The protein below binds the small molecule below.
Small molecule (SMILES): O=P(O)(O)OC[C@H](O)[C@@H](O)c1cnc[nH]1

Sequence of chain 3.A:
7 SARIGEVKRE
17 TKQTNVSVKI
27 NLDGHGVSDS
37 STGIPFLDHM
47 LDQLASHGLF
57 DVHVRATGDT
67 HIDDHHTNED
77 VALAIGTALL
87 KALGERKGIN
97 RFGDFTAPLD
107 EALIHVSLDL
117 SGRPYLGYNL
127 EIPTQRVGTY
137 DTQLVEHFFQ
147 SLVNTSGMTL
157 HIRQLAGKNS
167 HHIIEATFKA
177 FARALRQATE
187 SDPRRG

Binding-site contacts:
Ligand atom N1 contacts residue HIS72 of chain 3.A at 3.1 Å (h-bond).
Ligand atom N1 contacts residue IYP1 of chain 3.E at 0.4 Å (h-bond).
Ligand atom N3 contacts residue GLU75 of chain 3.A at 3.3 Å (salt-bridge).
Ligand atom O4 contacts residue GLN49 of chain 21.A at 2.9 Å (h-bond).
Ligand atom C6 contacts residue IYP1 of chain 3.E at 0.8 Å.
Ligand atom C5 contacts residue IYP1 of chain 3.E at 0.6 Å.
Ligand atom C1 contacts residue IYP1 of chain 3.E at 0.1 Å.
Ligand atom C6 contacts residue HIS71 of chain 3.A at 3.1 Å.
Ligand atom O1 contacts residue IYP1 of chain 3.E at 0.2 Å (h-bond).
Ligand atom O2 contacts residue ARG119 of chain 16.A at 3.3 Å (salt-bridge).
Ligand atom C3 contacts residue GLU171 of chain 21.A at 3.3 Å.
Ligand atom O1 contacts residue MN1 of chain 3.C at 2.5 Å.
Ligand atom O4 contacts residue HIS53 of chain 21.A at 2.9 Å (h-bond).
Ligand atom O2 contacts residue EDO1 of chain 3.F at 2.9 Å (h-bond).
Ligand atom C2 contacts residue IYP1 of chain 3.E at 0.5 Å.
Ligand atom O3 contacts residue IYP1 of chain 3.E at 0.2 Å (h-bond).
Ligand atom N1 contacts residue HIS167 of chain 21.A at 3.2 Å (h-bond).
Ligand atom O6 contacts residue IYP1 of chain 3.E at 0.1 Å (h-bond).
Ligand atom C4 contacts residue MN1 of chain 3.C at 3.0 Å.
Ligand atom O4 contacts residue IYP1 of chain 3.E at 0.3 Å (h-bond).
Ligand atom C6 contacts residue MN1 of chain 3.B at 3.1 Å.
Ligand atom N1 contacts residue MN1 of chain 3.C at 2.2 Å.
Ligand atom C3 contacts residue MN1 of chain 3.C at 3.2 Å.
Ligand atom O2 contacts residue IYP1 of chain 3.E at 1.9 Å.
Ligand atom O1 contacts residue GLU171 of chain 21.A at 2.6 Å (salt-bridge).
Ligand atom O5 contacts residue ARG97 of chain 16.A at 2.8 Å (salt-bridge).
Ligand atom O5 contacts residue IYP1 of chain 3.E at 0.1 Å (h-bond).
Ligand atom C1 contacts residue GLU171 of chain 21.A at 3.2 Å.
Ligand atom N3 contacts residue IYP1 of chain 3.E at 0.9 Å.
Ligand atom N3 contacts residue MN1 of chain 3.B at 2.3 Å.
Ligand atom C6 contacts residue MN1 of chain 3.C at 3.2 Å.
Ligand atom C3 contacts residue IYP1 of chain 3.E at 0.3 Å.
Ligand atom C2 contacts residue EDO1 of chain 3.F at 3.2 Å.
Ligand atom O6 contacts residue LYS175 of chain 21.A at 2.9 Å (salt-bridge).
Ligand atom O6 contacts residue ARG97 of chain 16.A at 3.0 Å (salt-bridge).
Ligand atom N3 contacts residue HIS71 of chain 3.A at 3.2 Å (h-bond).
Ligand atom P6 contacts residue IYP1 of chain 3.E at 0.1 Å.
Ligand atom O1 contacts residue HIS45 of chain 21.A at 3.2 Å.
Ligand atom N1 contacts residue GLU171 of chain 21.A at 3.1 Å (salt-bridge).
Ligand atom C4 contacts residue IYP1 of chain 3.E at 0.5 Å.

Sequence of chain 16.A:
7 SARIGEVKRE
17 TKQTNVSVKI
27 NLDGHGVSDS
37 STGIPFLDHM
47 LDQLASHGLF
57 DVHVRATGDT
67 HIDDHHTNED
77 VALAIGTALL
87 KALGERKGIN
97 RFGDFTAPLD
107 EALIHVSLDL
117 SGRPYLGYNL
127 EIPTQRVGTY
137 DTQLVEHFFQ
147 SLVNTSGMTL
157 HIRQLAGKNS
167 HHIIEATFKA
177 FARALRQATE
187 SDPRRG

Sequence of chain 21.A:
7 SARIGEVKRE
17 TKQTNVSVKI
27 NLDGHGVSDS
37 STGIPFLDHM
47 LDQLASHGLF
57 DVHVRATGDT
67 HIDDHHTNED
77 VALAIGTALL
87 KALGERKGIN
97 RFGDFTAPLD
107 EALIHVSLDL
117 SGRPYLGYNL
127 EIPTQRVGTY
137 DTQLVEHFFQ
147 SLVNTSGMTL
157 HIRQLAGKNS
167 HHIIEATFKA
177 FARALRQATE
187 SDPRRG